Sequence of chain 1.B:
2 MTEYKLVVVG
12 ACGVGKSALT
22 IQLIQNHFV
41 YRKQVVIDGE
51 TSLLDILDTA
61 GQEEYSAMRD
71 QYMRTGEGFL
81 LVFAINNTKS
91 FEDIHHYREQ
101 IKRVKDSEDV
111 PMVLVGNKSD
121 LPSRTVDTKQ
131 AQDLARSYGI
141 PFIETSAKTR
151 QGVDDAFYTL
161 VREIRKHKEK

A small-molecule ligand and the protein it binds are described below.
Small molecule (SMILES): CCS(=O)(=O)NC1CCN(C(=O)CNc2cc(I)c(Cl)cc2OC)CC1

Binding-site contacts:
Ligand atom O24 contacts residue GLN100 of chain 1.B at 3.7 Å.
Ligand atom C12 contacts residue ARG69 of chain 1.B at 3.8 Å.
Ligand atom S15 contacts residue GLU63 of chain 1.B at 3.6 Å (salt-bridge).
Ligand atom O22 contacts residue TYR97 of chain 1.B at 3.8 Å.
Ligand atom C08 contacts residue GLY11 of chain 1.B at 3.0 Å.
Ligand atom C02 contacts residue VAL10 of chain 1.B at 3.6 Å (hydrophobic).
Ligand atom O19 contacts residue GLU64 of chain 1.B at 3.7 Å.
Ligand atom C08 contacts residue TYR97 of chain 1.B at 3.5 Å (hydrophobic).
Ligand atom CL1 contacts residue TYR72 of chain 1.B at 3.6 Å.
Ligand atom C21 contacts residue GLY11 of chain 1.B at 3.6 Å.
Ligand atom N07 contacts residue GLY11 of chain 1.B at 3.5 Å (h-bond).
Ligand atom C03 contacts residue ARG69 of chain 1.B at 3.8 Å.
Ligand atom N07 contacts residue TYR97 of chain 1.B at 3.5 Å.
Ligand atom C06 contacts residue VAL10 of chain 1.B at 3.6 Å (hydrophobic).
Ligand atom CL1 contacts residue ARG69 of chain 1.B at 3.6 Å.
Ligand atom C17 contacts residue GLU63 of chain 1.B at 3.9 Å.
Ligand atom C02 contacts residue ARG69 of chain 1.B at 3.9 Å.
Ligand atom CL1 contacts residue VAL8 of chain 1.B at 3.9 Å.
Ligand atom C09 contacts residue TYR97 of chain 1.B at 3.8 Å (hydrophobic).
Ligand atom C17 contacts residue CYS13 of chain 1.B at 1.8 Å (hydrophobic).
Ligand atom C21 contacts residue CYS13 of chain 1.B at 3.7 Å (hydrophobic).
Ligand atom C12 contacts residue GLU63 of chain 1.B at 3.6 Å.
Ligand atom C25 contacts residue ILE101 of chain 1.B at 3.9 Å (hydrophobic).
Ligand atom C20 contacts residue CYS13 of chain 1.B at 3.8 Å (hydrophobic).
Ligand atom O22 contacts residue ARG69 of chain 1.B at 3.3 Å.
Ligand atom C25 contacts residue MET73 of chain 1.B at 3.6 Å (hydrophobic).
Ligand atom C20 contacts residue GLU63 of chain 1.B at 3.5 Å.
Ligand atom O24 contacts residue TYR97 of chain 1.B at 3.4 Å.
Ligand atom C03 contacts residue VAL10 of chain 1.B at 3.9 Å (hydrophobic).
Ligand atom I04 contacts residue THR59 of chain 1.B at 3.5 Å.
Ligand atom C13 contacts residue GLU63 of chain 1.B at 3.7 Å.
Ligand atom C26 contacts residue VAL10 of chain 1.B at 3.5 Å (hydrophobic).
Ligand atom C11 contacts residue ARG69 of chain 1.B at 3.8 Å.
Ligand atom O18 contacts residue GLU63 of chain 1.B at 3.3 Å (salt-bridge).
Ligand atom N14 contacts residue GLU63 of chain 1.B at 2.7 Å (salt-bridge).
Ligand atom C16 contacts residue CYS13 of chain 1.B at 2.8 Å (hydrophobic).
Ligand atom C25 contacts residue GLN100 of chain 1.B at 3.4 Å.
Ligand atom C25 contacts residue TYR97 of chain 1.B at 3.5 Å (hydrophobic).
Ligand atom C23 contacts residue VAL10 of chain 1.B at 3.6 Å (hydrophobic).
Ligand atom C05 contacts residue VAL10 of chain 1.B at 3.9 Å (hydrophobic).